A protein and the small-molecule ligand that binds it are described below.
Small molecule (SMILES): CC(=O)N[C@H]1[C@H](O[C@H]2[C@H](O)[C@@H](NC(C)=O)CO[C@@H]2CO)O[C@H](CO)[C@@H](O[C@@H]2O[C@H](CO[C@H]3[C@@H](O)[C@H](O)[C@@H](CO)O[C@@H]3O)[C@@H](O)[C@H](O[C@H]3O[C@H](CO)[C@@H](O)[C@H](O)[C@@H]3O[C@H]3O[C@H](CO)[C@@H](O)[C@H](O)[C@@H]3O)[C@@H]2O)[C@@H]1O

Sequence of chain 1.A:
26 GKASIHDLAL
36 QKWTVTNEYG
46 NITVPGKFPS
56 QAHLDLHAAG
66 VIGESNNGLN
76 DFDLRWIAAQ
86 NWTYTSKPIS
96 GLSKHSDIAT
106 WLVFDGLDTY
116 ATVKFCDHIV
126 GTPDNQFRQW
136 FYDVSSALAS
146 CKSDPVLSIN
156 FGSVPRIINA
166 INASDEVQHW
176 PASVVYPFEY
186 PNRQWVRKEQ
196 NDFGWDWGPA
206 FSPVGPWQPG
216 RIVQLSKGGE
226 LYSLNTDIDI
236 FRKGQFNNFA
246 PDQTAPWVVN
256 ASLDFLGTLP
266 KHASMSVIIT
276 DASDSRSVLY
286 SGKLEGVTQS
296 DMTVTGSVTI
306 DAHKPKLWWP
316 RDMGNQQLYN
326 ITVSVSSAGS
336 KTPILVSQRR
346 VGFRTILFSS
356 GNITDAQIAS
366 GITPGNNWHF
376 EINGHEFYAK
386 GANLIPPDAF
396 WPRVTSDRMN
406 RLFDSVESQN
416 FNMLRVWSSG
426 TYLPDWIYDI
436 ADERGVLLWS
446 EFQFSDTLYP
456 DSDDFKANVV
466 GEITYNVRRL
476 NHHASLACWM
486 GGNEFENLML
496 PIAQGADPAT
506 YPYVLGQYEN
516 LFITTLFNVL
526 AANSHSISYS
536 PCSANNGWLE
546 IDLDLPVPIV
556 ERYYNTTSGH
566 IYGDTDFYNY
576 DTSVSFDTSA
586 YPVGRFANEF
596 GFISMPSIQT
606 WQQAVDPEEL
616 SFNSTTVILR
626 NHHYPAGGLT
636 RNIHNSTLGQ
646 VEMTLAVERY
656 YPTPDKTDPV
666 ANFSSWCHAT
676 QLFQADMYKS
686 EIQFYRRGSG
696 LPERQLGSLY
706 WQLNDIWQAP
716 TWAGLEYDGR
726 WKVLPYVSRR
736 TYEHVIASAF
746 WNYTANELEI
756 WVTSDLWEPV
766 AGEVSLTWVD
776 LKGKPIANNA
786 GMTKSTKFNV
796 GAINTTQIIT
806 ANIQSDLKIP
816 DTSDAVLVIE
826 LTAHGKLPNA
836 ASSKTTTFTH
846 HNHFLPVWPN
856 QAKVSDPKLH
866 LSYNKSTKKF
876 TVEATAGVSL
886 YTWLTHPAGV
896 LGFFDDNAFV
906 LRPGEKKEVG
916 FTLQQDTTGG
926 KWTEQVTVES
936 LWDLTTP

Binding-site contacts:
Ligand atom C7 contacts residue GLU514 of chain 1.A at 3.6 Å.
Ligand atom O5 contacts residue GLU556 of chain 1.A at 3.6 Å (salt-bridge).
Ligand atom C6 contacts residue GLU514 of chain 1.A at 3.4 Å.
Ligand atom O7 contacts residue TYR559 of chain 1.A at 2.9 Å (h-bond).
Ligand atom O3 contacts residue GLU514 of chain 1.A at 2.6 Å (salt-bridge).
Ligand atom O6 contacts residue GLY511 of chain 1.A at 2.8 Å (h-bond).
Ligand atom C6 contacts residue TYR508 of chain 1.A at 3.4 Å (hydrophobic).
Ligand atom C7 contacts residue ASN560 of chain 1.A at 3.5 Å.
Ligand atom C5 contacts residue PRO507 of chain 1.A at 3.9 Å (hydrophobic).
Ligand atom C6 contacts residue GLN512 of chain 1.A at 3.7 Å.
Ligand atom O4 contacts residue GLN512 of chain 1.A at 3.7 Å.
Ligand atom O6 contacts residue GLN512 of chain 1.A at 3.9 Å.
Ligand atom C1 contacts residue ASN560 of chain 1.A at 1.3 Å.
Ligand atom C6 contacts residue VAL552 of chain 1.A at 3.7 Å (hydrophobic).
Ligand atom C5 contacts residue LEU510 of chain 1.A at 3.7 Å (hydrophobic).
Ligand atom C6 contacts residue VAL555 of chain 1.A at 3.6 Å (hydrophobic).
Ligand atom C5 contacts residue ASN560 of chain 1.A at 3.5 Å.
Ligand atom O7 contacts residue ASN560 of chain 1.A at 3.6 Å.
Ligand atom O6 contacts residue GLU556 of chain 1.A at 2.7 Å (salt-bridge).
Ligand atom C6 contacts residue GLY511 of chain 1.A at 3.5 Å.
Ligand atom O6 contacts residue GLU514 of chain 1.A at 3.8 Å.
Ligand atom O7 contacts residue TYR558 of chain 1.A at 3.4 Å.
Ligand atom O5 contacts residue GLY511 of chain 1.A at 3.5 Å.
Ligand atom O5 contacts residue ASN560 of chain 1.A at 2.2 Å (h-bond).
Ligand atom O6 contacts residue VAL555 of chain 1.A at 3.5 Å.
Ligand atom N2 contacts residue GLU514 of chain 1.A at 2.9 Å (salt-bridge).
Ligand atom N2 contacts residue ASN560 of chain 1.A at 2.8 Å (h-bond).
Ligand atom C3 contacts residue GLU514 of chain 1.A at 3.3 Å.
Ligand atom C2 contacts residue ASN560 of chain 1.A at 2.4 Å.
Ligand atom C3 contacts residue ASN560 of chain 1.A at 3.7 Å.
Ligand atom C6 contacts residue GLU556 of chain 1.A at 3.7 Å.
Ligand atom C8 contacts residue GLU514 of chain 1.A at 3.4 Å.
Ligand atom O6 contacts residue TYR508 of chain 1.A at 2.8 Å (h-bond).
Ligand atom O3 contacts residue ASN515 of chain 1.A at 3.8 Å.
Ligand atom O4 contacts residue ASP456 of chain 1.A at 2.7 Å (salt-bridge).
Ligand atom C1 contacts residue PRO507 of chain 1.A at 3.4 Å (hydrophobic).
Ligand atom O4 contacts residue ASN515 of chain 1.A at 3.5 Å.
Ligand atom O6 contacts residue ASN515 of chain 1.A at 3.4 Å (h-bond).
Ligand atom C2 contacts residue GLU514 of chain 1.A at 3.8 Å.
Ligand atom O6 contacts residue TYR558 of chain 1.A at 3.6 Å.